Sequence of chain 1.I:
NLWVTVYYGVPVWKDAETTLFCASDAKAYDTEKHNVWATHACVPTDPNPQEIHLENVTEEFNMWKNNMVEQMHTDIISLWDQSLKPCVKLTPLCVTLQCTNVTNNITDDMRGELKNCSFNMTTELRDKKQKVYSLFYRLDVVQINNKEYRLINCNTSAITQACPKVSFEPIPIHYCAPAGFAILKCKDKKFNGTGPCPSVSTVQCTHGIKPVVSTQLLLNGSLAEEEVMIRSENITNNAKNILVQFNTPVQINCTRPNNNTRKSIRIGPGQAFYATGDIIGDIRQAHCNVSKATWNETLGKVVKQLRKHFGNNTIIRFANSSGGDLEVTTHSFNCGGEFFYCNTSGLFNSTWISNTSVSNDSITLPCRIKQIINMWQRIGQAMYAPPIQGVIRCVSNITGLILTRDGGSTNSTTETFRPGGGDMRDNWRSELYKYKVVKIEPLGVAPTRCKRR

This small molecule binds to this protein.
Small molecule (SMILES): CC(=O)N[C@H]1[C@H](O[C@H]2[C@H](O)[C@@H](NC(C)=O)CO[C@@H]2CO)O[C@H](CO)[C@@H](O)[C@@H]1O

Binding-site contacts:
Ligand atom C2 contacts residue ASN265 of chain 1.I at 2.4 Å.
Ligand atom O5 contacts residue ARG412 of chain 1.I at 2.8 Å (salt-bridge).
Ligand atom C4 contacts residue ASN265 of chain 1.I at 4.2 Å.
Ligand atom O6 contacts residue ARG412 of chain 1.I at 3.0 Å (salt-bridge).
Ligand atom C8 contacts residue SER381 of chain 1.I at 4.5 Å.
Ligand atom C8 contacts residue SER303 of chain 1.I at 3.3 Å.
Ligand atom O5 contacts residue VAL414 of chain 1.I at 4.4 Å.
Ligand atom C5 contacts residue ASN265 of chain 1.I at 3.7 Å.
Ligand atom O7 contacts residue ASN301 of chain 1.I at 4.0 Å.
Ligand atom C3 contacts residue ASN265 of chain 1.I at 3.8 Å.
Ligand atom C2 contacts residue GLN263 of chain 1.I at 4.4 Å.
Ligand atom C1 contacts residue GLN263 of chain 1.I at 4.3 Å.
Ligand atom C7 contacts residue ASN265 of chain 1.I at 3.3 Å.
Ligand atom C8 contacts residue VAL302 of chain 1.I at 3.8 Å (hydrophobic).
Ligand atom O7 contacts residue NAG1 of chain 1.P at 3.9 Å.
Ligand atom C5 contacts residue ARG412 of chain 1.I at 4.0 Å.
Ligand atom O5 contacts residue ASN265 of chain 1.I at 2.4 Å (h-bond).
Ligand atom C1 contacts residue ARG412 of chain 1.I at 3.6 Å.
Ligand atom O7 contacts residue ASN265 of chain 1.I at 3.2 Å (h-bond).
Ligand atom C8 contacts residue ASN265 of chain 1.I at 4.4 Å.
Ligand atom C1 contacts residue ASN265 of chain 1.I at 1.4 Å.
Ligand atom N2 contacts residue GLN263 of chain 1.I at 3.7 Å.
Ligand atom N2 contacts residue ASN265 of chain 1.I at 2.9 Å (h-bond).
Ligand atom C8 contacts residue GLN263 of chain 1.I at 4.5 Å.
Ligand atom C6 contacts residue ARG412 of chain 1.I at 3.9 Å.
Ligand atom C8 contacts residue ASN301 of chain 1.I at 4.0 Å.